This protein binds this small molecule.
Small molecule (SMILES): CC(=O)N[C@@H]1[C@@H](O)[C@H](O)[C@@H](CO)O[C@H]1O

Binding-site contacts:
Ligand atom C5 contacts residue GLN580 of chain 1.A at 4.3 Å.
Ligand atom N2 contacts residue ASN331 of chain 1.A at 2.9 Å (h-bond).
Ligand atom C4 contacts residue ASN331 of chain 1.A at 4.2 Å.
Ligand atom C7 contacts residue ASN331 of chain 1.A at 4.0 Å.
Ligand atom C5 contacts residue ASN331 of chain 1.A at 3.7 Å.
Ligand atom C1 contacts residue GLN580 of chain 1.A at 4.5 Å.
Ligand atom C6 contacts residue GLN580 of chain 1.A at 3.3 Å.
Ligand atom O6 contacts residue GLN580 of chain 1.A at 3.9 Å.
Ligand atom C3 contacts residue ASN331 of chain 1.A at 3.8 Å.
Ligand atom C2 contacts residue ASN331 of chain 1.A at 2.5 Å.
Ligand atom C1 contacts residue ASN331 of chain 1.A at 1.4 Å.
Ligand atom O5 contacts residue ASN331 of chain 1.A at 2.4 Å (h-bond).
Ligand atom O5 contacts residue GLN580 of chain 1.A at 3.7 Å.

Sequence of chain 1.A:
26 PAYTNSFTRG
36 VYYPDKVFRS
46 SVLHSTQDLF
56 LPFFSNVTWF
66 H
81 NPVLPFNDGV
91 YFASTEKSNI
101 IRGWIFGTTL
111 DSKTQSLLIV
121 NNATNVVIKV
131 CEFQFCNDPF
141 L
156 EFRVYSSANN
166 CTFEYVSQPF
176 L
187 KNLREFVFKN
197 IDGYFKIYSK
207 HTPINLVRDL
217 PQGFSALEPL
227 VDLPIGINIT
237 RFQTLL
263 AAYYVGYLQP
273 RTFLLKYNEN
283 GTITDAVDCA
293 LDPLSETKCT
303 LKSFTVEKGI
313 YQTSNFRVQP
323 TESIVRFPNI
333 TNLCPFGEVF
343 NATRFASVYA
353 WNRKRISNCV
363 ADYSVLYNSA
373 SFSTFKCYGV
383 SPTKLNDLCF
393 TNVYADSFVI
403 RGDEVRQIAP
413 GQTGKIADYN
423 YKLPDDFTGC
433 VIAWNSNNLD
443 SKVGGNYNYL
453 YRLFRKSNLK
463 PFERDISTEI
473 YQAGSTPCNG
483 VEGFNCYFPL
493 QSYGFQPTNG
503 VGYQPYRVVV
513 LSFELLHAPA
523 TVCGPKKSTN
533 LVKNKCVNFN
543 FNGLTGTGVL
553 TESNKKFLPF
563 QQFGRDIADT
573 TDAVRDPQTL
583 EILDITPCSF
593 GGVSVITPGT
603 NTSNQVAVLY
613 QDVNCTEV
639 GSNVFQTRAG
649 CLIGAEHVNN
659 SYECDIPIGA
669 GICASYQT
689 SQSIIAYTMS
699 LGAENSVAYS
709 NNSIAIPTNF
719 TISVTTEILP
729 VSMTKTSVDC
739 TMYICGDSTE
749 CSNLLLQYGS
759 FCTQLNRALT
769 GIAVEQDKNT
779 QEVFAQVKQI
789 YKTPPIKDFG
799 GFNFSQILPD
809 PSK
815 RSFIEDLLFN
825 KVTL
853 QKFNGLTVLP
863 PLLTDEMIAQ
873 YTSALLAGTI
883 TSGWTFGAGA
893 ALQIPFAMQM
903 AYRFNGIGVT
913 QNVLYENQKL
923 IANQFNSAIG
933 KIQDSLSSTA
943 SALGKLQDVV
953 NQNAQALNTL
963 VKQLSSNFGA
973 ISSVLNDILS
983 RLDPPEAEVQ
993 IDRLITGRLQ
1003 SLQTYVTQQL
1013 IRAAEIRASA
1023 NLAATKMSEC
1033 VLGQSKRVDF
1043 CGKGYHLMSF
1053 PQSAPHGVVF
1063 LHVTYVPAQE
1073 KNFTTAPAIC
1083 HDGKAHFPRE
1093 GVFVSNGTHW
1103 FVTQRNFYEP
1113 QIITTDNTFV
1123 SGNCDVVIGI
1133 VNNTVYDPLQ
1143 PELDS